Sequence of chain 1.A:
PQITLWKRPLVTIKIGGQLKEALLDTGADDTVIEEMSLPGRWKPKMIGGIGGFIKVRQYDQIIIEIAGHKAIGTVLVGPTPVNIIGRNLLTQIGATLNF

The protein below binds the small molecule below.
Small molecule (SMILES): COc1ccc(S(=O)(=O)N(CC(C)C)C[C@@H](O)[C@H](Cc2ccccc2)NC(=O)O[C@H]2CO[C@H]3OC[C@H](OC)[C@H]32)cc1

Sequence of chain 1.B:
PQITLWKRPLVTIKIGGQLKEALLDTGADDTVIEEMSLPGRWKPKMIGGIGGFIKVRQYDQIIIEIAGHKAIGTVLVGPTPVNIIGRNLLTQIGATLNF

Binding-site contacts:
Ligand atom O10 contacts residue GLY49 of chain 1.A at 2.8 Å.
Ligand atom O18 contacts residue ASP25 of chain 1.B at 2.9 Å (salt-bridge).
Ligand atom O10 contacts residue ILE50 of chain 1.B at 3.3 Å.
Ligand atom C36 contacts residue PRO81 of chain 1.A at 3.5 Å (hydrophobic).
Ligand atom C35 contacts residue VAL82 of chain 1.A at 3.3 Å (hydrophobic).
Ligand atom O26 contacts residue ASP30 of chain 1.B at 3.5 Å (salt-bridge).
Ligand atom C4 contacts residue ALA28 of chain 1.A at 3.6 Å (hydrophobic).
Ligand atom O18 contacts residue ASP25 of chain 1.A at 2.5 Å (salt-bridge).
Ligand atom O28 contacts residue ASP29 of chain 1.B at 2.9 Å (salt-bridge).
Ligand atom O41 contacts residue GLY48 of chain 1.B at 2.8 Å (h-bond).
Ligand atom C3 contacts residue ASP30 of chain 1.A at 3.5 Å.
Ligand atom N20 contacts residue GLY27 of chain 1.B at 3.2 Å (h-bond).
Ligand atom O18 contacts residue GLY27 of chain 1.B at 3.4 Å.
Ligand atom C12 contacts residue GLY27 of chain 1.A at 3.5 Å.
Ligand atom C5 contacts residue ILE50 of chain 1.B at 3.6 Å (hydrophobic).
Ligand atom O9 contacts residue ILE50 of chain 1.B at 3.1 Å.
Ligand atom C17 contacts residue ASP25 of chain 1.B at 3.5 Å.
Ligand atom O9 contacts residue ILE84 of chain 1.A at 3.4 Å.
Ligand atom C4 contacts residue ILE50 of chain 1.B at 3.6 Å (hydrophobic).
Ligand atom C40 contacts residue ASP30 of chain 1.A at 3.3 Å.
Ligand atom C3 contacts residue VAL32 of chain 1.A at 3.7 Å (hydrophobic).
Ligand atom C27 contacts residue ASP29 of chain 1.B at 3.7 Å.
Ligand atom C3 contacts residue ALA28 of chain 1.A at 3.7 Å (hydrophobic).
Ligand atom C31 contacts residue GLY48 of chain 1.B at 3.2 Å.
Ligand atom C32 contacts residue ASP25 of chain 1.A at 3.2 Å.
Ligand atom C34 contacts residue VAL82 of chain 1.A at 3.3 Å (hydrophobic).
Ligand atom O10 contacts residue GLY48 of chain 1.A at 3.4 Å (h-bond).
Ligand atom C7 contacts residue GLY48 of chain 1.A at 3.3 Å.
Ligand atom C27 contacts residue ASP30 of chain 1.B at 3.6 Å.
Ligand atom O22 contacts residue GLY49 of chain 1.B at 3.7 Å.
Ligand atom C30 contacts residue GLY48 of chain 1.B at 2.8 Å.
Ligand atom C16 contacts residue ASP25 of chain 1.A at 3.0 Å.
Ligand atom O26 contacts residue ASP29 of chain 1.B at 3.4 Å (salt-bridge).
Ligand atom C17 contacts residue ASP25 of chain 1.A at 3.1 Å.
Ligand atom S8 contacts residue ILE50 of chain 1.B at 3.7 Å.
Ligand atom O39 contacts residue ASP30 of chain 1.A at 3.1 Å.
Ligand atom C6 contacts residue GLY48 of chain 1.A at 2.8 Å.
Ligand atom C36 contacts residue GLY49 of chain 1.B at 3.6 Å.
Ligand atom C42 contacts residue GLY48 of chain 1.B at 2.9 Å.
Ligand atom C40 contacts residue ILE47 of chain 1.A at 3.3 Å (hydrophobic).